Binding-site contacts:
Ligand atom O6 contacts residue PRO93 of chain 1.B at 3.6 Å (h-bond).
Ligand atom O4 contacts residue GLU100 of chain 1.B at 3.6 Å.
Ligand atom O4 contacts residue PHE96 of chain 1.B at 3.9 Å.
Ligand atom O3 contacts residue GLU100 of chain 1.B at 2.5 Å (salt-bridge).
Ligand atom C4 contacts residue PHE96 of chain 1.B at 4.4 Å (hydrophobic).
Ligand atom O2 contacts residue GLU100 of chain 1.B at 4.2 Å.
Ligand atom C3 contacts residue GLU100 of chain 1.B at 3.5 Å.
Ligand atom O4 contacts residue ASN97 of chain 1.B at 3.9 Å.
Ligand atom C6 contacts residue PRO93 of chain 1.B at 4.3 Å (hydrophobic).
Ligand atom C5 contacts residue PHE96 of chain 1.B at 3.8 Å (hydrophobic).
Ligand atom C4 contacts residue GLU100 of chain 1.B at 4.1 Å.
Ligand atom O5 contacts residue PHE96 of chain 1.B at 3.4 Å.
Ligand atom C6 contacts residue PHE96 of chain 1.B at 4.4 Å (hydrophobic).
Ligand atom C3 contacts residue PHE96 of chain 1.B at 4.3 Å (hydrophobic).

Sequence of chain 1.B:
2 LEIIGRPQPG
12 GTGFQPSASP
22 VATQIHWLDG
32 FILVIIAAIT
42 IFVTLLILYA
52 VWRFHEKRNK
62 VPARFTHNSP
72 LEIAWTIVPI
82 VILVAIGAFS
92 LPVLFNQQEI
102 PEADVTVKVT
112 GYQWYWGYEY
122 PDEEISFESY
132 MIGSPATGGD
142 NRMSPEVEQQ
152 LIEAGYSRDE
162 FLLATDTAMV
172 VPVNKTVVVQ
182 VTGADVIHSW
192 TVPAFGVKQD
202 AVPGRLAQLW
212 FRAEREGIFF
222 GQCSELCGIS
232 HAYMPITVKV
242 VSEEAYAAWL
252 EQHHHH

This small molecule binds to this protein.
Small molecule (SMILES): OC[C@H]1O[C@H](O[C@H]2[C@H](O)[C@@H](O)[C@@H](O)O[C@@H]2CO)[C@H](O)[C@@H](O)[C@@H]1O